Binding-site contacts:
Ligand atom C7 contacts residue SER620 of chain 1.A at 3.5 Å.
Ligand atom C2 contacts residue SER620 of chain 1.A at 4.2 Å.
Ligand atom O5 contacts residue MET621 of chain 1.A at 3.9 Å.
Ligand atom C6 contacts residue MET616 of chain 1.A at 4.4 Å (hydrophobic).
Ligand atom O7 contacts residue ASN618 of chain 1.A at 4.0 Å.
Ligand atom C6 contacts residue MET621 of chain 1.A at 3.9 Å (hydrophobic).
Ligand atom C8 contacts residue SER620 of chain 1.A at 3.4 Å.
Ligand atom C2 contacts residue ASN618 of chain 1.A at 2.4 Å.
Ligand atom C7 contacts residue ASN618 of chain 1.A at 3.8 Å.
Ligand atom C3 contacts residue ASN618 of chain 1.A at 3.8 Å.
Ligand atom C1 contacts residue ASN618 of chain 1.A at 1.4 Å.
Ligand atom N2 contacts residue ASN618 of chain 1.A at 3.0 Å (h-bond).
Ligand atom O5 contacts residue SER620 of chain 1.A at 4.3 Å.
Ligand atom C1 contacts residue SER620 of chain 1.A at 3.3 Å.
Ligand atom O6 contacts residue MET621 of chain 1.A at 3.5 Å.
Ligand atom C4 contacts residue ASN618 of chain 1.A at 4.1 Å.
Ligand atom N2 contacts residue SER620 of chain 1.A at 3.3 Å (h-bond).
Ligand atom O7 contacts residue SER620 of chain 1.A at 4.3 Å.
Ligand atom C5 contacts residue ASN618 of chain 1.A at 3.7 Å.
Ligand atom O5 contacts residue ASN618 of chain 1.A at 2.3 Å (h-bond).
Ligand atom C6 contacts residue ASN618 of chain 1.A at 4.1 Å.

A small-molecule ligand and the protein it binds are described below.
Small molecule (SMILES): CC(=O)N[C@H]1[C@H](O[C@H]2[C@H](O)[C@@H](NC(C)=O)CO[C@@H]2CO)O[C@H](CO)[C@@H](O[C@@H]2O[C@H](CO)[C@@H](O)[C@H](O)[C@@H]2O)[C@@H]1O

Sequence of chain 1.A:
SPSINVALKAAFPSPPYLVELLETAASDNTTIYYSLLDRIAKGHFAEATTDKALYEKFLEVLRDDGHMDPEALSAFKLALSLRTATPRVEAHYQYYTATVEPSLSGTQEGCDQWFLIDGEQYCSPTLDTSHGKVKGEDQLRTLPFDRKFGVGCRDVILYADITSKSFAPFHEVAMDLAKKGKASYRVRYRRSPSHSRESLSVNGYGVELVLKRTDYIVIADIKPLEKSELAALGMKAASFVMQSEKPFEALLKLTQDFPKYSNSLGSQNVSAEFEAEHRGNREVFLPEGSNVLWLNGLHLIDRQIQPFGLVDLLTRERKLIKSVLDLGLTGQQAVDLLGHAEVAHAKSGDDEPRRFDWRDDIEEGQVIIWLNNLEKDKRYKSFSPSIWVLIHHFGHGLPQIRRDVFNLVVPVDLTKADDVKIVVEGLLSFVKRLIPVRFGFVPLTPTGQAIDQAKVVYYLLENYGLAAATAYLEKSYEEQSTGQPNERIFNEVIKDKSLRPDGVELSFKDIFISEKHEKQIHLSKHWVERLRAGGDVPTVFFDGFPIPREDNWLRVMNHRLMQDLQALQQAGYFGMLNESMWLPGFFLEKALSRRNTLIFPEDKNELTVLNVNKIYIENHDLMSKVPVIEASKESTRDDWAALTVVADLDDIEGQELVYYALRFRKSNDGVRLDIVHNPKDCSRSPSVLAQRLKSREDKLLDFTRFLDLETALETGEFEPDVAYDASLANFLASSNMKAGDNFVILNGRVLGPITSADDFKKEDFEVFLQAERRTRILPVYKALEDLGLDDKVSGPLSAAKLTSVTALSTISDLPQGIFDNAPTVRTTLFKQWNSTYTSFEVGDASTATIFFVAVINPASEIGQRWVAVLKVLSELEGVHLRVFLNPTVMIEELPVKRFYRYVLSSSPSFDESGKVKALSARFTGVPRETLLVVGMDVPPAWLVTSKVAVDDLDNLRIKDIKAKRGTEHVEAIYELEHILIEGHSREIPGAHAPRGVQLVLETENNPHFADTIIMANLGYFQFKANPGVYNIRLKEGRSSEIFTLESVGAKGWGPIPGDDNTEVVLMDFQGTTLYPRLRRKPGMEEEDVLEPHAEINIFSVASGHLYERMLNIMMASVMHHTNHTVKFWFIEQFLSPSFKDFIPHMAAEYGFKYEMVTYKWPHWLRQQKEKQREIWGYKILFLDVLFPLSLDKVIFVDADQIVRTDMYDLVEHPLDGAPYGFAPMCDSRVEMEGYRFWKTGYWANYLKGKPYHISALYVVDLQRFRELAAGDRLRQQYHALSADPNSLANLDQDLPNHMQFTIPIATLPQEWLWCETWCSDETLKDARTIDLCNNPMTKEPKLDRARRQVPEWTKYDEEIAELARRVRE